This protein binds this small molecule.
Small molecule (SMILES): CC[C@H]1OC(=O)[C@H](C)[C@@H](O[C@H]2C[C@@](C)(OC)[C@@H](O)[C@H](C)O2)[C@H](C)[C@@H](O[C@@H]2O[C@H](C)C[C@H](N(C)C)[C@H]2O)[C@](C)(O)C[C@@H](C)CN(C)[C@H](C)[C@@H](O)[C@]1(C)O

Binding-site contacts:
Ligand atom C4A contacts residue HGR1 of chain 1.TQA at 3.7 Å.
Ligand atom C8A contacts residue HGR1 of chain 1.TQA at 3.9 Å.
Ligand atom C7A contacts residue HGR1 of chain 1.TQA at 3.9 Å.
Ligand atom C3A contacts residue HGR1 of chain 1.TQA at 4.0 Å.
Ligand atom N3A contacts residue HGR1 of chain 1.TQA at 3.4 Å (h-bond).